Sequence of chain 30.D:
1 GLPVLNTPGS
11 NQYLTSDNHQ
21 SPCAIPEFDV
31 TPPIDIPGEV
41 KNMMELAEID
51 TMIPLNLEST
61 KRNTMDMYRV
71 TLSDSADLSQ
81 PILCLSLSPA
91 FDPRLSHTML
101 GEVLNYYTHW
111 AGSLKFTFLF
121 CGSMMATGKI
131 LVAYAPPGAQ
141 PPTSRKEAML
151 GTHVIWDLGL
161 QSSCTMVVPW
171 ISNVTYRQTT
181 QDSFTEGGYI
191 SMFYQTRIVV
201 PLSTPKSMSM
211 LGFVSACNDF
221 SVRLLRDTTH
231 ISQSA

Sequence of chain 29.B:
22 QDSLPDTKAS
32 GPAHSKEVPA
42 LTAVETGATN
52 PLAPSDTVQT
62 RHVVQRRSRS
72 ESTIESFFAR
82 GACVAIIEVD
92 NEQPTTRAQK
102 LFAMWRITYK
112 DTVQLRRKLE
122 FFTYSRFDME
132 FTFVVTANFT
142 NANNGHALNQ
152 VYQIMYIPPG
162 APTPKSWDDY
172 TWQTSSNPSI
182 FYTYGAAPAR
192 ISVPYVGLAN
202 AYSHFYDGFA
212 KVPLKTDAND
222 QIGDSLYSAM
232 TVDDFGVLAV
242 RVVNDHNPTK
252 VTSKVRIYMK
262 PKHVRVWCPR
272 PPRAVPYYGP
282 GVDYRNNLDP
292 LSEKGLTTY

The small molecule below binds the protein below.
Small molecule (SMILES): CCOC(=O)c1ccc(OCCCCC2CCN(c3ccc(C)nn3)CC2)cc1

Binding-site contacts:
Ligand atom N3 contacts residue ILE192 of chain 29.B at 3.8 Å.
Ligand atom C8 contacts residue ILE108 of chain 29.B at 3.8 Å (hydrophobic).
Ligand atom C3 contacts residue PRO179 of chain 29.B at 3.7 Å (hydrophobic).
Ligand atom C22 contacts residue PHE236 of chain 29.B at 3.9 Å (hydrophobic).
Ligand atom C9 contacts residue TYR157 of chain 29.B at 3.8 Å (hydrophobic).
Ligand atom C4 contacts residue TYR157 of chain 29.B at 3.4 Å (hydrophobic).
Ligand atom C20 contacts residue TYR110 of chain 29.B at 3.5 Å (hydrophobic).
Ligand atom O24 contacts residue TYR110 of chain 29.B at 3.9 Å.
Ligand atom C26 contacts residue THR109 of chain 29.B at 3.7 Å.
Ligand atom C9 contacts residue ILE108 of chain 29.B at 3.5 Å (hydrophobic).
Ligand atom C8 contacts residue PHE132 of chain 29.B at 3.4 Å (hydrophobic).
Ligand atom C4 contacts residue ALA24 of chain 29.D at 3.8 Å (hydrophobic).
Ligand atom C23 contacts residue PHE236 of chain 29.B at 3.5 Å (hydrophobic).
Ligand atom C11 contacts residue VAL194 of chain 29.B at 3.7 Å (hydrophobic).
Ligand atom C21 contacts residue TYR203 of chain 29.B at 3.8 Å (hydrophobic).
Ligand atom C21 contacts residue PHE236 of chain 29.B at 3.4 Å (hydrophobic).
Ligand atom C10 contacts residue TYR157 of chain 29.B at 3.6 Å (hydrophobic).
Ligand atom C19 contacts residue PHE236 of chain 29.B at 3.5 Å (hydrophobic).
Ligand atom C20 contacts residue PHE236 of chain 29.B at 3.2 Å (hydrophobic).
Ligand atom N4 contacts residue LEU239 of chain 29.B at 3.8 Å.
Ligand atom C1 contacts residue ILE155 of chain 29.B at 3.7 Å (hydrophobic).
Ligand atom C1 contacts residue PRO179 of chain 29.B at 3.9 Å (hydrophobic).
Ligand atom C12 contacts residue PHE236 of chain 29.B at 3.8 Å (hydrophobic).
Ligand atom N6 contacts residue VAL194 of chain 29.B at 3.7 Å.
Ligand atom N4 contacts residue ILE192 of chain 29.B at 3.6 Å.
Ligand atom C1 contacts residue ILE181 of chain 29.B at 3.4 Å (hydrophobic).
Ligand atom C3 contacts residue TYR157 of chain 29.B at 3.5 Å (hydrophobic).
Ligand atom C19 contacts residue TYR110 of chain 29.B at 3.7 Å (hydrophobic).
Ligand atom C27 contacts residue THR109 of chain 29.B at 3.5 Å.
Ligand atom C10 contacts residue VAL194 of chain 29.B at 3.7 Å (hydrophobic).
Ligand atom C14 contacts residue VAL197 of chain 29.B at 3.6 Å (hydrophobic).
Ligand atom C11 contacts residue TYR157 of chain 29.B at 3.6 Å (hydrophobic).
Ligand atom C22 contacts residue TYR203 of chain 29.B at 3.5 Å (hydrophobic).
Ligand atom O25 contacts residue TYR110 of chain 29.B at 3.0 Å.
Ligand atom C7 contacts residue PHE132 of chain 29.B at 3.6 Å (hydrophobic).
Ligand atom C14 contacts residue PHE236 of chain 29.B at 3.9 Å (hydrophobic).
Ligand atom C3 contacts residue ALA24 of chain 29.D at 3.7 Å (hydrophobic).
Ligand atom C13 contacts residue VAL197 of chain 29.B at 3.6 Å (hydrophobic).
Ligand atom C23 contacts residue TYR110 of chain 29.B at 3.3 Å (hydrophobic).
Ligand atom O24 contacts residue PHE236 of chain 29.B at 3.7 Å.

Sequence of chain 29.D:
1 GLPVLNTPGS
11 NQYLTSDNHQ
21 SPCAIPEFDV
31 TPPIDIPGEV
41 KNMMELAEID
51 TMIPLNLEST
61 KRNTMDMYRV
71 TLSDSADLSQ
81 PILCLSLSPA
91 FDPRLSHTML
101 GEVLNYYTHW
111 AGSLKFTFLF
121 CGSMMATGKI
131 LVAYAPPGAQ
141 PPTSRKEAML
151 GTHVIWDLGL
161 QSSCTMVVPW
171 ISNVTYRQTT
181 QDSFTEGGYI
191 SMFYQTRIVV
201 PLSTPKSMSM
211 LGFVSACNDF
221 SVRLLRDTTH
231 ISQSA